This protein binds this small molecule.
Small molecule (SMILES): CC(=O)N[C@@H]1[C@@H](O)[C@H](O)[C@@H](CO)O[C@H]1O

Binding-site contacts:
Ligand atom C8 contacts residue PHE90 of chain 54.A at 3.7 Å (hydrophobic).
Ligand atom C8 contacts residue ASN67 of chain 54.A at 4.3 Å.
Ligand atom C7 contacts residue ASN67 of chain 54.A at 3.9 Å.
Ligand atom C5 contacts residue ASN67 of chain 54.A at 3.7 Å.
Ligand atom C8 contacts residue MET118 of chain 54.A at 4.3 Å (hydrophobic).
Ligand atom N2 contacts residue ASN67 of chain 54.A at 2.9 Å (h-bond).
Ligand atom O7 contacts residue ASN67 of chain 54.A at 4.3 Å.
Ligand atom C2 contacts residue ASN67 of chain 54.A at 2.5 Å.
Ligand atom C3 contacts residue ASN67 of chain 54.A at 3.8 Å.
Ligand atom O5 contacts residue ASN67 of chain 54.A at 2.4 Å (h-bond).
Ligand atom C1 contacts residue ASN67 of chain 54.A at 1.4 Å.
Ligand atom C4 contacts residue ASN67 of chain 54.A at 4.2 Å.

Sequence of chain 54.A:
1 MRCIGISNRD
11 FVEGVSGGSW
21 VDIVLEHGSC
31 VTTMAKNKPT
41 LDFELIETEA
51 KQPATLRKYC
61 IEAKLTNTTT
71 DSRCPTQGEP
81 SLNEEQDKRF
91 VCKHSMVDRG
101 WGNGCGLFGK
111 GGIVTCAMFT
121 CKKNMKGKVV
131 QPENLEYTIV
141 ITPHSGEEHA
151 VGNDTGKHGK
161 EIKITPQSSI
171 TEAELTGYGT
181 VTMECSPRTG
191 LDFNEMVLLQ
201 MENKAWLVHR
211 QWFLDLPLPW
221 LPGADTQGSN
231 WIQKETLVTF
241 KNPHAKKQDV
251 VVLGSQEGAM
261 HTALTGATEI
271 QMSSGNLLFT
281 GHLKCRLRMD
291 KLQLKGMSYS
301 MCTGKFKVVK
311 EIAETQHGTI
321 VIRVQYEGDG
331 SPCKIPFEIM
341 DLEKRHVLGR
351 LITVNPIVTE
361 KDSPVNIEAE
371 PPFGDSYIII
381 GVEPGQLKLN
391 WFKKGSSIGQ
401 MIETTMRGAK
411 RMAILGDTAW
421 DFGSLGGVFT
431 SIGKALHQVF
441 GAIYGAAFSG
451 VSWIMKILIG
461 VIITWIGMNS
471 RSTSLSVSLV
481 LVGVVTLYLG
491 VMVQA